Sequence of chain 1.A:
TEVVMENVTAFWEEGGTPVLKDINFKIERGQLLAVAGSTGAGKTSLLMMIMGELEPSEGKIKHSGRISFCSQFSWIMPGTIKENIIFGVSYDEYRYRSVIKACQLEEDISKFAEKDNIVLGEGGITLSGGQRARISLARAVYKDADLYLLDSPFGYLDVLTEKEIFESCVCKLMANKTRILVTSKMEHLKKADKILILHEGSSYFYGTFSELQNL

A protein and the small-molecule ligand that binds it are described below.
Small molecule (SMILES): Nc1ccn([C@H]2C[C@H](O)[C@@H](CO[P](=O)(O)O[P](=O)(O)OP(=O)(O)O)O2)c(=O)n1

Binding-site contacts:
Ligand atom PG contacts residue MG1 of chain 1.B at 3.3 Å.
Ligand atom O2 contacts residue TRP16 of chain 1.A at 3.6 Å.
Ligand atom O1B contacts residue ALA45 of chain 1.A at 3.3 Å (h-bond).
Ligand atom O2B contacts residue THR48 of chain 1.A at 2.8 Å (h-bond).
Ligand atom O4' contacts residue VAL23 of chain 1.A at 3.3 Å.
Ligand atom C4 contacts residue TRP16 of chain 1.A at 3.5 Å (hydrophobic).
Ligand atom O3B contacts residue LYS47 of chain 1.A at 3.7 Å.
Ligand atom N4 contacts residue TRP16 of chain 1.A at 3.7 Å.
Ligand atom O3G contacts residue GLN76 of chain 1.A at 2.9 Å (h-bond).
Ligand atom O3A contacts residue GLY44 of chain 1.A at 3.5 Å.
Ligand atom C5' contacts residue GLY44 of chain 1.A at 3.4 Å.
Ligand atom O2B contacts residue MG1 of chain 1.B at 2.1 Å.
Ligand atom O2A contacts residue THR48 of chain 1.A at 3.8 Å.
Ligand atom O3G contacts residue MG1 of chain 1.B at 2.0 Å.
Ligand atom N1 contacts residue TRP16 of chain 1.A at 3.4 Å.
Ligand atom PB contacts residue GLY44 of chain 1.A at 3.8 Å.
Ligand atom C4' contacts residue VAL23 of chain 1.A at 3.7 Å (hydrophobic).
Ligand atom C6 contacts residue TRP16 of chain 1.A at 3.4 Å (hydrophobic).
Ligand atom C5' contacts residue VAL23 of chain 1.A at 3.6 Å (hydrophobic).
Ligand atom PB contacts residue MG1 of chain 1.B at 3.3 Å.
Ligand atom O1B contacts residue LYS47 of chain 1.A at 2.8 Å (salt-bridge).
Ligand atom O1A contacts residue GLY46 of chain 1.A at 3.3 Å.
Ligand atom O1A contacts residue THR48 of chain 1.A at 3.6 Å.
Ligand atom N3 contacts residue TRP16 of chain 1.A at 3.3 Å.
Ligand atom O5' contacts residue SER49 of chain 1.A at 3.8 Å.
Ligand atom O3A contacts residue GLY46 of chain 1.A at 3.6 Å.
Ligand atom O1A contacts residue SER49 of chain 1.A at 2.6 Å (h-bond).
Ligand atom O2G contacts residue THR43 of chain 1.A at 2.7 Å (h-bond).
Ligand atom C2 contacts residue TRP16 of chain 1.A at 3.4 Å (hydrophobic).
Ligand atom PA contacts residue SER49 of chain 1.A at 3.6 Å.
Ligand atom PB contacts residue LYS47 of chain 1.A at 3.7 Å.
Ligand atom O4' contacts residue TRP16 of chain 1.A at 3.4 Å.
Ligand atom O1G contacts residue THR43 of chain 1.A at 3.7 Å.
Ligand atom C5 contacts residue TRP16 of chain 1.A at 3.5 Å (hydrophobic).
Ligand atom O3B contacts residue MG1 of chain 1.B at 3.6 Å.
Ligand atom O1G contacts residue LYS47 of chain 1.A at 2.8 Å (salt-bridge).
Ligand atom O1B contacts residue GLY46 of chain 1.A at 3.0 Å (h-bond).
Ligand atom O2B contacts residue LYS47 of chain 1.A at 3.8 Å.
Ligand atom O1A contacts residue LYS47 of chain 1.A at 3.7 Å.
Ligand atom O3B contacts residue GLY44 of chain 1.A at 2.9 Å (h-bond).